Sequence of chain 1.A:
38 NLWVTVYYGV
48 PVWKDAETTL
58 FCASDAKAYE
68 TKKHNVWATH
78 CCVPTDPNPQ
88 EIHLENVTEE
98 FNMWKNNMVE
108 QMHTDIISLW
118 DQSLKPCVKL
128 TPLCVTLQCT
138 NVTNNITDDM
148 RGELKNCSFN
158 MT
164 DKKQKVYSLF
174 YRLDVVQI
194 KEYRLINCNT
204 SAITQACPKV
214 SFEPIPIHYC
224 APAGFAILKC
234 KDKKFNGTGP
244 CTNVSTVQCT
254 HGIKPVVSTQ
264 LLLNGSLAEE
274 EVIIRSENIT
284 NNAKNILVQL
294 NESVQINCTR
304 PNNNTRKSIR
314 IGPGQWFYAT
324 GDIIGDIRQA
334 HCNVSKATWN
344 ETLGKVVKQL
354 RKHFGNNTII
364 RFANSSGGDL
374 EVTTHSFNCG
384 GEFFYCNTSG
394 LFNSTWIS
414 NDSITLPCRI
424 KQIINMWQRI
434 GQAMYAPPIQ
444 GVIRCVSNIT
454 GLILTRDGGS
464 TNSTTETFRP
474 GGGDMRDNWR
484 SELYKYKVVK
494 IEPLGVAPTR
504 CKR

A protein and the small-molecule ligand that binds it are described below.
Small molecule (SMILES): CC(=O)N[C@@H]1[C@@H](O)[C@H](O)[C@@H](CO)O[C@H]1O

Binding-site contacts:
Ligand atom C4 contacts residue ASN451 of chain 1.A at 4.3 Å.
Ligand atom C8 contacts residue NAG1 of chain 1.L at 3.3 Å.
Ligand atom C1 contacts residue ASN451 of chain 1.A at 1.5 Å.
Ligand atom C6 contacts residue SER296 of chain 1.A at 4.2 Å.
Ligand atom C7 contacts residue ASN451 of chain 1.A at 3.5 Å.
Ligand atom O7 contacts residue ASN451 of chain 1.A at 3.8 Å.
Ligand atom C1 contacts residue SER296 of chain 1.A at 3.8 Å.
Ligand atom O6 contacts residue SER296 of chain 1.A at 3.3 Å (h-bond).
Ligand atom C8 contacts residue ASN267 of chain 1.A at 3.8 Å.
Ligand atom C7 contacts residue NAG1 of chain 1.L at 4.4 Å.
Ligand atom O5 contacts residue ASN451 of chain 1.A at 2.4 Å (h-bond).
Ligand atom N2 contacts residue ASN451 of chain 1.A at 2.9 Å (h-bond).
Ligand atom C8 contacts residue ASN451 of chain 1.A at 4.1 Å.
Ligand atom C2 contacts residue ASN451 of chain 1.A at 2.5 Å.
Ligand atom O5 contacts residue SER296 of chain 1.A at 3.1 Å (h-bond).
Ligand atom C3 contacts residue ASN451 of chain 1.A at 3.9 Å.
Ligand atom C5 contacts residue ASN451 of chain 1.A at 3.8 Å.
Ligand atom C5 contacts residue SER296 of chain 1.A at 4.2 Å.